A protein and the small-molecule ligand that binds it are described below.
Small molecule (SMILES): CC(C)CCC[C@@H](C)[C@H]1CC[C@H]2[C@@H]3CC=C4C[C@@H](OC(=O)CCC(=O)O)CC[C@]4(C)[C@H]3CC[C@]12C

Sequence of chain 1.B:
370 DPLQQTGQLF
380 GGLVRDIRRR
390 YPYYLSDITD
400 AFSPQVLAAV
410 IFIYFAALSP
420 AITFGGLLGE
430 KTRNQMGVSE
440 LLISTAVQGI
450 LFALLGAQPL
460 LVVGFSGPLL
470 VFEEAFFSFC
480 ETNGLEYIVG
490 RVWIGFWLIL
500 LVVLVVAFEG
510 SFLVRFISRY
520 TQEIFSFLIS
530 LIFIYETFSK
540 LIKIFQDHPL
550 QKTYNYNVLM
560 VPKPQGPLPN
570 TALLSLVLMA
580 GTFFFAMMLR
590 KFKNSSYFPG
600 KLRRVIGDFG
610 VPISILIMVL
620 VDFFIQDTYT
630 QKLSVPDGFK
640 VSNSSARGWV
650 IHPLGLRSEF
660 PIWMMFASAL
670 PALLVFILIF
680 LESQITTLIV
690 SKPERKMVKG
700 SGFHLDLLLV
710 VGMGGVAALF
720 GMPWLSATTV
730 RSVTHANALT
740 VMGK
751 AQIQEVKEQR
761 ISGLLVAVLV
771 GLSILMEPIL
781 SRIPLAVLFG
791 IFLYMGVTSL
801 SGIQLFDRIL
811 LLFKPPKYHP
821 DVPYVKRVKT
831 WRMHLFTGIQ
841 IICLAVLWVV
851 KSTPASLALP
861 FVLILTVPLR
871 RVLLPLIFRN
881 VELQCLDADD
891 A

Binding-site contacts:
Ligand atom CAX contacts residue GLN377 of chain 1.B at 4.2 Å.
Ligand atom OAH contacts residue GLN377 of chain 1.B at 3.4 Å (h-bond).
Ligand atom CAT contacts residue LEU378 of chain 1.B at 4.2 Å (hydrophobic).
Ligand atom CAB contacts residue VAL502 of chain 1.B at 4.5 Å (hydrophobic).
Ligand atom CAC contacts residue PHE379 of chain 1.B at 3.9 Å (hydrophobic).
Ligand atom OAH contacts residue VAL383 of chain 1.B at 3.8 Å.
Ligand atom CAC contacts residue VAL502 of chain 1.B at 3.9 Å (hydrophobic).
Ligand atom CAL contacts residue ARG387 of chain 1.B at 4.3 Å.
Ligand atom CAO contacts residue VAL502 of chain 1.B at 4.2 Å (hydrophobic).
Ligand atom CAX contacts residue VAL383 of chain 1.B at 3.9 Å (hydrophobic).
Ligand atom CAS contacts residue PHE379 of chain 1.B at 3.7 Å (hydrophobic).
Ligand atom CAX contacts residue ARG387 of chain 1.B at 4.3 Å.
Ligand atom OAF contacts residue ARG387 of chain 1.B at 3.8 Å.
Ligand atom CBC contacts residue VAL383 of chain 1.B at 4.2 Å (hydrophobic).
Ligand atom CAL contacts residue VAL383 of chain 1.B at 3.8 Å (hydrophobic).
Ligand atom CAT contacts residue PHE379 of chain 1.B at 4.3 Å (hydrophobic).
Ligand atom CAU contacts residue PHE379 of chain 1.B at 3.6 Å (hydrophobic).
Ligand atom CAO contacts residue LEU707 of chain 1.B at 4.3 Å (hydrophobic).
Ligand atom CAR contacts residue LEU378 of chain 1.B at 4.4 Å (hydrophobic).